Sequence of chain 1.B:
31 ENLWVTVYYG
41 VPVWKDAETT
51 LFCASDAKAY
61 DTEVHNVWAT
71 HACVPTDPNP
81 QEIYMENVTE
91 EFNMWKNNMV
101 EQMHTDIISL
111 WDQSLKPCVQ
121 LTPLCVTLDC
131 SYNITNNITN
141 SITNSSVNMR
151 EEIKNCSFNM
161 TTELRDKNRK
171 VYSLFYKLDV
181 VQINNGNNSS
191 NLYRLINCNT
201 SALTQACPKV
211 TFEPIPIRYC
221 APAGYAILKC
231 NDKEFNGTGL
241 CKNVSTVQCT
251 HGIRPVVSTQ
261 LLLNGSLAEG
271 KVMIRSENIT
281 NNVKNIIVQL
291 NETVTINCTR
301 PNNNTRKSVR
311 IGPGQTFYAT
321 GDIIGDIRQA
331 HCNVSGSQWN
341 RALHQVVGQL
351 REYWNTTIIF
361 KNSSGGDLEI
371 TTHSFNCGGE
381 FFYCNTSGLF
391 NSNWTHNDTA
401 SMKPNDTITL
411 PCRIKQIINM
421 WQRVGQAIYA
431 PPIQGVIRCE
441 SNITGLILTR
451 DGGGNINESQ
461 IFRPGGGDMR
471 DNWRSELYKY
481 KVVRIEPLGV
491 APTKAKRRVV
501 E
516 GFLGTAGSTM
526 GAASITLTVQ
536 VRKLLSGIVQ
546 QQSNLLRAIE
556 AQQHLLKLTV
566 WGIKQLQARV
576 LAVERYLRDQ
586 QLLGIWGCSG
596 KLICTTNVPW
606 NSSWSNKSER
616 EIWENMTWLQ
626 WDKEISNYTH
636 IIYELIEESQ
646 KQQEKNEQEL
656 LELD

Binding-site contacts:
Ligand atom C5 contacts residue ARG438 of chain 1.B at 4.3 Å.
Ligand atom C3 contacts residue GLU440 of chain 1.B at 4.1 Å.
Ligand atom O5 contacts residue GLU440 of chain 1.B at 4.2 Å.
Ligand atom C2 contacts residue GLU440 of chain 1.B at 3.1 Å.
Ligand atom O6 contacts residue CYS377 of chain 1.B at 2.9 Å (h-bond).
Ligand atom C6 contacts residue CYS377 of chain 1.B at 3.4 Å (hydrophobic).
Ligand atom C4 contacts residue ASN264 of chain 1.B at 4.2 Å.
Ligand atom C6 contacts residue ARG438 of chain 1.B at 3.4 Å.
Ligand atom C5 contacts residue GLU440 of chain 1.B at 3.3 Å.
Ligand atom O5 contacts residue ASN264 of chain 1.B at 2.4 Å (h-bond).
Ligand atom C7 contacts residue PRO214 of chain 1.B at 3.9 Å (hydrophobic).
Ligand atom O7 contacts residue PRO214 of chain 1.B at 3.0 Å.
Ligand atom C8 contacts residue VAL256 of chain 1.B at 3.8 Å (hydrophobic).
Ligand atom C6 contacts residue NAG1 of chain 1.QB at 3.4 Å.
Ligand atom C7 contacts residue GLU440 of chain 1.B at 3.5 Å.
Ligand atom O6 contacts residue GLU440 of chain 1.B at 2.9 Å (salt-bridge).
Ligand atom C8 contacts residue ASN376 of chain 1.B at 3.8 Å.
Ligand atom C2 contacts residue ASN264 of chain 1.B at 2.5 Å.
Ligand atom O6 contacts residue NAG1 of chain 1.QB at 3.1 Å (h-bond).
Ligand atom O4 contacts residue GLU440 of chain 1.B at 2.4 Å (salt-bridge).
Ligand atom C2 contacts residue ARG254 of chain 1.B at 3.8 Å.
Ligand atom C1 contacts residue ARG254 of chain 1.B at 3.7 Å.
Ligand atom C8 contacts residue LEU263 of chain 1.B at 3.7 Å (hydrophobic).
Ligand atom O5 contacts residue ARG254 of chain 1.B at 3.3 Å (salt-bridge).
Ligand atom C4 contacts residue ARG438 of chain 1.B at 4.2 Å.
Ligand atom O7 contacts residue GLU440 of chain 1.B at 3.9 Å.
Ligand atom N2 contacts residue GLU440 of chain 1.B at 2.7 Å (salt-bridge).
Ligand atom C5 contacts residue ASN264 of chain 1.B at 3.6 Å.
Ligand atom C7 contacts residue ASN264 of chain 1.B at 4.0 Å.
Ligand atom C6 contacts residue GLY378 of chain 1.B at 4.3 Å.
Ligand atom C1 contacts residue GLU440 of chain 1.B at 3.3 Å.
Ligand atom N2 contacts residue ASN264 of chain 1.B at 2.9 Å (h-bond).
Ligand atom C1 contacts residue NAG1 of chain 1.QB at 3.6 Å.
Ligand atom C5 contacts residue NAG1 of chain 1.QB at 3.5 Å.
Ligand atom C1 contacts residue ASN264 of chain 1.B at 1.4 Å.
Ligand atom C4 contacts residue GLU440 of chain 1.B at 3.4 Å.
Ligand atom O5 contacts residue NAG1 of chain 1.QB at 2.8 Å (h-bond).
Ligand atom O6 contacts residue GLY378 of chain 1.B at 3.4 Å (h-bond).
Ligand atom C3 contacts residue ASN264 of chain 1.B at 3.8 Å.
Ligand atom C6 contacts residue GLU440 of chain 1.B at 3.1 Å.

This protein binds this small molecule.
Small molecule (SMILES): CC(=O)N[C@H]1[C@H](O[C@H]2[C@H](O)[C@@H](NC(C)=O)CO[C@@H]2CO)O[C@H](CO)[C@@H](O)[C@@H]1O